Binding-site contacts:
Ligand atom CD contacts residue GLU155 of chain 1.A at 3.8 Å.
Ligand atom CD contacts residue SER156 of chain 1.A at 4.1 Å.
Ligand atom OXT contacts residue THR202 of chain 1.A at 3.2 Å (h-bond).
Ligand atom CB contacts residue PHE65 of chain 1.B at 4.1 Å (hydrophobic).
Ligand atom C contacts residue ARG67 of chain 1.B at 4.3 Å.
Ligand atom N contacts residue TYR157 of chain 1.A at 4.3 Å.
Ligand atom OXT contacts residue LEU118 of chain 1.B at 4.4 Å.
Ligand atom C contacts residue PHE65 of chain 1.B at 4.5 Å (hydrophobic).
Ligand atom CD contacts residue TYR157 of chain 1.A at 3.5 Å (hydrophobic).
Ligand atom CG contacts residue LEU118 of chain 1.B at 4.2 Å (hydrophobic).
Ligand atom C contacts residue TYR205 of chain 1.A at 4.1 Å (hydrophobic).
Ligand atom O contacts residue PHE65 of chain 1.B at 3.9 Å.
Ligand atom CB contacts residue THR202 of chain 1.A at 4.5 Å.
Ligand atom O contacts residue ARG67 of chain 1.B at 3.4 Å (salt-bridge).
Ligand atom CG contacts residue THR202 of chain 1.A at 3.8 Å.
Ligand atom OXT contacts residue THR130 of chain 1.B at 3.4 Å.
Ligand atom C contacts residue THR202 of chain 1.A at 3.1 Å.
Ligand atom CG contacts residue TYR157 of chain 1.A at 4.1 Å (hydrophobic).
Ligand atom CD contacts residue TYR205 of chain 1.A at 4.0 Å (hydrophobic).
Ligand atom CB contacts residue PHE200 of chain 1.A at 3.9 Å (hydrophobic).
Ligand atom CG contacts residue TYR205 of chain 1.A at 3.6 Å (hydrophobic).
Ligand atom N contacts residue TYR97 of chain 1.A at 2.4 Å (h-bond).
Ligand atom O contacts residue PHE200 of chain 1.A at 3.9 Å.
Ligand atom N contacts residue SER156 of chain 1.A at 4.1 Å.
Ligand atom C contacts residue THR130 of chain 1.B at 4.3 Å.
Ligand atom CD contacts residue PHE200 of chain 1.A at 4.5 Å (hydrophobic).
Ligand atom N contacts residue PHE200 of chain 1.A at 3.8 Å.
Ligand atom OXT contacts residue TYR205 of chain 1.A at 4.5 Å.
Ligand atom CB contacts residue TYR205 of chain 1.A at 3.7 Å (hydrophobic).
Ligand atom N contacts residue PHE65 of chain 1.B at 4.1 Å.
Ligand atom N contacts residue GLU155 of chain 1.A at 2.6 Å (salt-bridge).
Ligand atom CB contacts residue TYR157 of chain 1.A at 4.4 Å (hydrophobic).
Ligand atom O contacts residue THR202 of chain 1.A at 3.3 Å (h-bond).
Ligand atom CD contacts residue TYR97 of chain 1.A at 3.7 Å (hydrophobic).
Ligand atom OXT contacts residue ARG67 of chain 1.B at 3.6 Å.

This protein binds this small molecule.
Small molecule (SMILES): NCCCC(=O)O

Sequence of chain 1.A:
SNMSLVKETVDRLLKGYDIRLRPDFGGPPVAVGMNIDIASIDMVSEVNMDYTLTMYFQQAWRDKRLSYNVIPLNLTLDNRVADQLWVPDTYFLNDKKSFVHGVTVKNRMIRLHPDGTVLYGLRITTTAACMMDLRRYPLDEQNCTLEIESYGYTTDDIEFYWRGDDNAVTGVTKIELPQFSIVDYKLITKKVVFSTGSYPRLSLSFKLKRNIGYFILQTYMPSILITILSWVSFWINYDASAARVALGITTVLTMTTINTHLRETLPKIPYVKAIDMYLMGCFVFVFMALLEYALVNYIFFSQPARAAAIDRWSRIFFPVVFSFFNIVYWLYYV

Sequence of chain 1.B:
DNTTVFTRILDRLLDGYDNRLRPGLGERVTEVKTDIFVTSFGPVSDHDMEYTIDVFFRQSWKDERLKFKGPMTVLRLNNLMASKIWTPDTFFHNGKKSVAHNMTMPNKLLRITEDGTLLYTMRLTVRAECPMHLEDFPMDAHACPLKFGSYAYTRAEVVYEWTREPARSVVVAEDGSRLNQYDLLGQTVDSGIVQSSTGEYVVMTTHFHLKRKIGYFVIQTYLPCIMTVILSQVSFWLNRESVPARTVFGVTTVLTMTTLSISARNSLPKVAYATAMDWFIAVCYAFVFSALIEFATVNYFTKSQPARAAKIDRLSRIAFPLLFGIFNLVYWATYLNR